Sequence of chain 2.A:
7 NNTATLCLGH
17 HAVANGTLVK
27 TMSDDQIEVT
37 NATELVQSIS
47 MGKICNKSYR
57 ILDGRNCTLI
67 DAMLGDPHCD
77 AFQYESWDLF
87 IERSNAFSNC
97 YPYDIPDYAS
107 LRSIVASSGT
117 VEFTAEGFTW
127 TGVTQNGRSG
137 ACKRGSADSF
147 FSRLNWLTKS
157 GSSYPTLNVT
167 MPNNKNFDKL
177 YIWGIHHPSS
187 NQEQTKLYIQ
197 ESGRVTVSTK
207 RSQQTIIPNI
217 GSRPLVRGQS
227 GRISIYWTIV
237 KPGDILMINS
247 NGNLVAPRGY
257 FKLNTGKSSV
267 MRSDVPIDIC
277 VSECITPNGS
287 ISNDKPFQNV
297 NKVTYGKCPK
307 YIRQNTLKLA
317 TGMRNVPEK

Binding-site contacts:
Ligand atom N2 contacts residue SER218 of chain 2.A at 3.5 Å (h-bond).
Ligand atom C8 contacts residue ASN164 of chain 3.A at 3.7 Å.
Ligand atom C8 contacts residue ILE241 of chain 3.A at 3.4 Å (hydrophobic).
Ligand atom O7 contacts residue LEU221 of chain 2.A at 2.8 Å (h-bond).
Ligand atom N2 contacts residue ASN164 of chain 3.A at 2.8 Å (h-bond).
Ligand atom C4 contacts residue LEU221 of chain 2.A at 4.5 Å (hydrophobic).
Ligand atom C1 contacts residue ASN164 of chain 3.A at 1.4 Å.
Ligand atom C8 contacts residue MET243 of chain 3.A at 3.7 Å (hydrophobic).
Ligand atom C7 contacts residue SER218 of chain 2.A at 4.2 Å.
Ligand atom C7 contacts residue ASN164 of chain 3.A at 3.3 Å.
Ligand atom C7 contacts residue PRO220 of chain 2.A at 4.3 Å (hydrophobic).
Ligand atom O7 contacts residue PRO220 of chain 2.A at 3.6 Å.
Ligand atom C7 contacts residue MET243 of chain 3.A at 4.1 Å (hydrophobic).
Ligand atom O6 contacts residue THR166 of chain 3.A at 3.9 Å.
Ligand atom C6 contacts residue THR166 of chain 3.A at 4.0 Å.
Ligand atom O7 contacts residue SER218 of chain 2.A at 4.0 Å.
Ligand atom O5 contacts residue ASN164 of chain 3.A at 2.4 Å (h-bond).
Ligand atom O7 contacts residue ASN164 of chain 3.A at 4.2 Å.
Ligand atom C8 contacts residue PRO220 of chain 2.A at 4.0 Å (hydrophobic).
Ligand atom O7 contacts residue ARG219 of chain 2.A at 4.3 Å.
Ligand atom C4 contacts residue ASN164 of chain 3.A at 4.3 Å.
Ligand atom C5 contacts residue ASN164 of chain 3.A at 3.7 Å.
Ligand atom O3 contacts residue LEU221 of chain 2.A at 3.9 Å.
Ligand atom C5 contacts residue MET243 of chain 3.A at 4.2 Å (hydrophobic).
Ligand atom C8 contacts residue LEU221 of chain 2.A at 4.1 Å (hydrophobic).
Ligand atom O7 contacts residue MET243 of chain 3.A at 4.2 Å.
Ligand atom C3 contacts residue ASN164 of chain 3.A at 3.8 Å.
Ligand atom C2 contacts residue SER218 of chain 2.A at 4.5 Å.
Ligand atom C2 contacts residue ASN164 of chain 3.A at 2.4 Å.
Ligand atom C2 contacts residue LEU221 of chain 2.A at 4.4 Å (hydrophobic).
Ligand atom C7 contacts residue LEU221 of chain 2.A at 3.8 Å (hydrophobic).

Sequence of chain 3.A:
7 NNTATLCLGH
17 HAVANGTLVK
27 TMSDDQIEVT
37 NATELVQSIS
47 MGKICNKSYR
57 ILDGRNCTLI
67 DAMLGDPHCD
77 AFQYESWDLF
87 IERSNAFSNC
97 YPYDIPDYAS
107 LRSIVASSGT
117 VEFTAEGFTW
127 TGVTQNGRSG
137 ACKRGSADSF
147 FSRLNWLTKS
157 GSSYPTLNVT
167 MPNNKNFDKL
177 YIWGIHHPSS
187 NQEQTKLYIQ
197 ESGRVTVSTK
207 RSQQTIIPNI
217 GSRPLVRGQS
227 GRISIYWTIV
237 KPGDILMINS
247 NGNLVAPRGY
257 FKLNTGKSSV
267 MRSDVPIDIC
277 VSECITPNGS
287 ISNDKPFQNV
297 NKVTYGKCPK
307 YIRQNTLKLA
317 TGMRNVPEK

This small molecule binds to this protein.
Small molecule (SMILES): CC(=O)N[C@H]1[C@H](O[C@H]2[C@H](O)[C@@H](NC(C)=O)CO[C@@H]2CO)O[C@H](CO)[C@@H](O[C@@H]2O[C@H](CO)[C@@H](O)[C@H](O[C@H]3O[C@H](CO)[C@@H](O)[C@H](O[C@H]4O[C@H](CO)[C@@H](O)[C@H](O)[C@@H]4O)[C@@H]3O)[C@@H]2O)[C@@H]1O